The small molecule below binds the protein below.
Small molecule (SMILES): CC(=O)N[C@H]1[C@H](O[C@H]2[C@H](O)[C@@H](NC(C)=O)CO[C@@H]2CO)O[C@H](CO)[C@@H](O)[C@@H]1O

Binding-site contacts:
Ligand atom C5 contacts residue PHE1131 of chain 1.A at 4.2 Å (hydrophobic).
Ligand atom C4 contacts residue ASN1126 of chain 1.A at 4.2 Å.
Ligand atom O7 contacts residue HIS1129 of chain 1.A at 4.2 Å.
Ligand atom N2 contacts residue THR1128 of chain 1.A at 3.4 Å (h-bond).
Ligand atom N2 contacts residue ASN1126 of chain 1.A at 2.9 Å (h-bond).
Ligand atom C8 contacts residue HIS1129 of chain 1.A at 3.5 Å.
Ligand atom C2 contacts residue THR1128 of chain 1.A at 3.8 Å.
Ligand atom C8 contacts residue ASN1126 of chain 1.A at 4.1 Å.
Ligand atom C5 contacts residue ASN1126 of chain 1.A at 3.7 Å.
Ligand atom O5 contacts residue PHE1131 of chain 1.A at 4.1 Å.
Ligand atom C2 contacts residue ASN1126 of chain 1.A at 2.5 Å.
Ligand atom C7 contacts residue HIS1129 of chain 1.A at 4.0 Å.
Ligand atom C7 contacts residue ASN1126 of chain 1.A at 3.7 Å.
Ligand atom C3 contacts residue ASN1126 of chain 1.A at 3.8 Å.
Ligand atom C1 contacts residue THR1128 of chain 1.A at 3.9 Å.
Ligand atom O4 contacts residue HIS1129 of chain 1.A at 4.2 Å.
Ligand atom O6 contacts residue HIS1129 of chain 1.A at 4.5 Å.
Ligand atom C5 contacts residue HIS1129 of chain 1.A at 4.0 Å.
Ligand atom C3 contacts residue THR1128 of chain 1.A at 3.6 Å.
Ligand atom O3 contacts residue THR1128 of chain 1.A at 4.3 Å.
Ligand atom C6 contacts residue PHE1131 of chain 1.A at 4.0 Å (hydrophobic).
Ligand atom O5 contacts residue ASN1126 of chain 1.A at 2.4 Å (h-bond).
Ligand atom C4 contacts residue HIS1129 of chain 1.A at 4.5 Å.
Ligand atom C1 contacts residue ASN1126 of chain 1.A at 1.4 Å.
Ligand atom O7 contacts residue ASN1126 of chain 1.A at 4.2 Å.

Sequence of chain 1.A:
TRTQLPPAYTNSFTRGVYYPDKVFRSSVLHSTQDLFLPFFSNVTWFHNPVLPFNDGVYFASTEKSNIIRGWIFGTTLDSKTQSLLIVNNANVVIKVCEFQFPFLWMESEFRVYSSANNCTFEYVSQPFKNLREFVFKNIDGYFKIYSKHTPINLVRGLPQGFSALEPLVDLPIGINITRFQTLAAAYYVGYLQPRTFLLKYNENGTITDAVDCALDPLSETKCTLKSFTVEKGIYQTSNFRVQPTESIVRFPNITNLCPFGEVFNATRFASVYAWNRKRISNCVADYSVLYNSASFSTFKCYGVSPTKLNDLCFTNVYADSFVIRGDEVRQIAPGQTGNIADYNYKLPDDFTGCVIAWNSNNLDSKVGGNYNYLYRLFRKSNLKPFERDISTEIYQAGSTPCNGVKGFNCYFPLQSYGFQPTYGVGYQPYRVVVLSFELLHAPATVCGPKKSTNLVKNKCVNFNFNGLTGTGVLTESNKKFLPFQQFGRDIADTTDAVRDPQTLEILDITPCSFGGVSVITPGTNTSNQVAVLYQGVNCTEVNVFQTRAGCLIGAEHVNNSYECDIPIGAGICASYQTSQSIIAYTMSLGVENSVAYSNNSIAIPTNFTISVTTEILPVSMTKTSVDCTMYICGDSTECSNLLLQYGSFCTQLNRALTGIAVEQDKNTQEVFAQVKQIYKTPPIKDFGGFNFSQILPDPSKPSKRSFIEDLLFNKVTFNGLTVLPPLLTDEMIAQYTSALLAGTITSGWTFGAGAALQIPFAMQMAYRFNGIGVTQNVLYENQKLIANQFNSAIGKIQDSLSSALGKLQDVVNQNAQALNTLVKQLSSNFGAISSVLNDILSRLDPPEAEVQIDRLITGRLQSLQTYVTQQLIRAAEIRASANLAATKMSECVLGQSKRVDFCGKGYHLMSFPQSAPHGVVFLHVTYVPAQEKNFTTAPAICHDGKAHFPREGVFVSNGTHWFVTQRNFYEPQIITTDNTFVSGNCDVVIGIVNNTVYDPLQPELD